Binding-site contacts:
Ligand atom CE2 contacts residue GLN45 of chain 1.O at 4.0 Å.
Ligand atom CB contacts residue THR23 of chain 1.P at 3.7 Å.
Ligand atom CA contacts residue THR23 of chain 1.P at 3.8 Å.
Ligand atom CG contacts residue SER51 of chain 1.P at 3.9 Å.
Ligand atom CE3 contacts residue HIS32 of chain 1.O at 3.8 Å.
Ligand atom OXT contacts residue HIS49 of chain 1.O at 3.8 Å.
Ligand atom O contacts residue SER51 of chain 1.P at 3.0 Å (h-bond).
Ligand atom O contacts residue THR47 of chain 1.O at 3.5 Å.
Ligand atom CD1 contacts residue SER51 of chain 1.P at 3.6 Å.
Ligand atom CH2 contacts residue GLY21 of chain 1.O at 3.4 Å.
Ligand atom OXT contacts residue THR50 of chain 1.O at 3.1 Å (h-bond).
Ligand atom NE1 contacts residue ALA44 of chain 1.O at 3.8 Å.
Ligand atom C contacts residue THR47 of chain 1.O at 3.5 Å.
Ligand atom N contacts residue GLY25 of chain 1.P at 2.6 Å (h-bond).
Ligand atom CZ2 contacts residue ILE53 of chain 1.O at 3.9 Å (hydrophobic).
Ligand atom NE1 contacts residue GLN45 of chain 1.O at 2.8 Å (h-bond).
Ligand atom CB contacts residue THR28 of chain 1.P at 3.5 Å.
Ligand atom O contacts residue THR23 of chain 1.P at 4.0 Å.
Ligand atom CH2 contacts residue ILE20 of chain 1.O at 4.0 Å (hydrophobic).
Ligand atom CZ3 contacts residue GLY21 of chain 1.O at 3.5 Å.
Ligand atom OXT contacts residue GLY25 of chain 1.P at 4.0 Å.
Ligand atom CE2 contacts residue ALA44 of chain 1.O at 4.0 Å (hydrophobic).
Ligand atom CD1 contacts residue THR47 of chain 1.O at 3.9 Å.
Ligand atom CD1 contacts residue GLN45 of chain 1.O at 3.5 Å.
Ligand atom CZ2 contacts residue ALA44 of chain 1.O at 4.0 Å (hydrophobic).
Ligand atom CZ3 contacts residue HIS32 of chain 1.O at 3.8 Å.
Ligand atom C contacts residue GLY25 of chain 1.P at 3.5 Å.
Ligand atom OXT contacts residue THR47 of chain 1.O at 2.5 Å (h-bond).
Ligand atom C contacts residue SER51 of chain 1.P at 3.7 Å.
Ligand atom CB contacts residue SER51 of chain 1.P at 3.4 Å.
Ligand atom N contacts residue ARG24 of chain 1.P at 3.8 Å.
Ligand atom O contacts residue GLY25 of chain 1.P at 3.0 Å (h-bond).
Ligand atom CA contacts residue GLY25 of chain 1.P at 3.4 Å.
Ligand atom N contacts residue THR28 of chain 1.P at 3.0 Å (h-bond).
Ligand atom CA contacts residue THR28 of chain 1.P at 3.3 Å.
Ligand atom CA contacts residue SER51 of chain 1.P at 4.0 Å.
Ligand atom N contacts residue ASP27 of chain 1.P at 3.1 Å (salt-bridge).
Ligand atom CZ2 contacts residue THR50 of chain 1.O at 3.9 Å.
Ligand atom N contacts residue THR23 of chain 1.P at 2.8 Å (h-bond).
Ligand atom O contacts residue ARG24 of chain 1.P at 3.5 Å.

Sequence of chain 1.P:
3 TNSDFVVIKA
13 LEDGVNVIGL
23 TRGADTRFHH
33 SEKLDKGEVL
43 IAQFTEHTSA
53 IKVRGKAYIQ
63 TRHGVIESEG

Sequence of chain 1.O:
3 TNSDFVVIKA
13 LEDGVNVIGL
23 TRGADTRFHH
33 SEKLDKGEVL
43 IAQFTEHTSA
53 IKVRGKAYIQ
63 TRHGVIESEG

A protein and the small-molecule ligand that binds it are described below.
Small molecule (SMILES): N[C@@H](Cc1c[nH]c2ccccc12)C(=O)O